The small molecule below binds the protein below.
Small molecule (SMILES): Cn1nnc(-c2cc(-c3ccsc3)cnc2N)n1

Binding-site contacts:
Ligand atom N17 contacts residue ILE376 of chain 2.A at 4.0 Å.
Ligand atom N15 contacts residue ILE376 of chain 2.A at 4.0 Å.
Ligand atom N17 contacts residue MET470 of chain 2.A at 3.9 Å.
Ligand atom C6 contacts residue GLN385 of chain 2.A at 3.6 Å.
Ligand atom N15 contacts residue SER375 of chain 2.A at 3.9 Å.
Ligand atom C4 contacts residue THR361 of chain 2.A at 4.0 Å.
Ligand atom C5 contacts residue GLN385 of chain 2.A at 3.7 Å.
Ligand atom C11 contacts residue ASN379 of chain 2.A at 4.2 Å.
Ligand atom C3 contacts residue MET470 of chain 2.A at 4.1 Å (hydrophobic).
Ligand atom C5 contacts residue TRP337 of chain 2.A at 3.5 Å (hydrophobic).
Ligand atom C4 contacts residue LEU500 of chain 2.A at 3.5 Å (hydrophobic).
Ligand atom C10 contacts residue ILE376 of chain 2.A at 3.3 Å (hydrophobic).
Ligand atom C1 contacts residue ILE364 of chain 2.A at 4.1 Å (hydrophobic).
Ligand atom C2 contacts residue GLN385 of chain 2.A at 3.9 Å.
Ligand atom C2 contacts residue ILE364 of chain 2.A at 3.9 Å (hydrophobic).
Ligand atom N12 contacts residue TRP337 of chain 2.A at 4.0 Å.
Ligand atom C2 contacts residue MET340 of chain 2.A at 4.0 Å (hydrophobic).
Ligand atom C6 contacts residue MET340 of chain 2.A at 3.4 Å (hydrophobic).
Ligand atom N17 contacts residue DMS1 of chain 2.F at 3.6 Å.
Ligand atom N13 contacts residue ILE376 of chain 2.A at 3.7 Å.
Ligand atom C3 contacts residue MET340 of chain 2.A at 3.6 Å (hydrophobic).
Ligand atom S18 contacts residue TRP337 of chain 2.A at 3.8 Å.
Ligand atom C8 contacts residue ILE376 of chain 2.A at 3.6 Å (hydrophobic).
Ligand atom N16 contacts residue ILE376 of chain 2.A at 3.8 Å.
Ligand atom N14 contacts residue ILE376 of chain 2.A at 3.5 Å.
Ligand atom C1 contacts residue GLN385 of chain 2.A at 4.1 Å.
Ligand atom C1 contacts residue PHE382 of chain 2.A at 4.1 Å (hydrophobic).
Ligand atom C3 contacts residue TRP337 of chain 2.A at 3.5 Å (hydrophobic).
Ligand atom N14 contacts residue PHE382 of chain 2.A at 3.9 Å.
Ligand atom C1 contacts residue MET340 of chain 2.A at 3.4 Å (hydrophobic).
Ligand atom C7 contacts residue GLN385 of chain 2.A at 4.0 Å.
Ligand atom C9 contacts residue MET470 of chain 2.A at 3.9 Å (hydrophobic).
Ligand atom C1 contacts residue LEU500 of chain 2.A at 3.9 Å (hydrophobic).
Ligand atom C9 contacts residue ILE376 of chain 2.A at 4.0 Å (hydrophobic).
Ligand atom C7 contacts residue MET340 of chain 2.A at 3.4 Å (hydrophobic).
Ligand atom C11 contacts residue PHE382 of chain 2.A at 3.6 Å (hydrophobic).
Ligand atom S18 contacts residue ASP336 of chain 2.A at 3.7 Å.
Ligand atom C5 contacts residue MET340 of chain 2.A at 4.1 Å (hydrophobic).
Ligand atom N12 contacts residue MET470 of chain 2.A at 3.5 Å (h-bond).
Ligand atom C11 contacts residue SER375 of chain 2.A at 3.7 Å.

Sequence of chain 2.A:
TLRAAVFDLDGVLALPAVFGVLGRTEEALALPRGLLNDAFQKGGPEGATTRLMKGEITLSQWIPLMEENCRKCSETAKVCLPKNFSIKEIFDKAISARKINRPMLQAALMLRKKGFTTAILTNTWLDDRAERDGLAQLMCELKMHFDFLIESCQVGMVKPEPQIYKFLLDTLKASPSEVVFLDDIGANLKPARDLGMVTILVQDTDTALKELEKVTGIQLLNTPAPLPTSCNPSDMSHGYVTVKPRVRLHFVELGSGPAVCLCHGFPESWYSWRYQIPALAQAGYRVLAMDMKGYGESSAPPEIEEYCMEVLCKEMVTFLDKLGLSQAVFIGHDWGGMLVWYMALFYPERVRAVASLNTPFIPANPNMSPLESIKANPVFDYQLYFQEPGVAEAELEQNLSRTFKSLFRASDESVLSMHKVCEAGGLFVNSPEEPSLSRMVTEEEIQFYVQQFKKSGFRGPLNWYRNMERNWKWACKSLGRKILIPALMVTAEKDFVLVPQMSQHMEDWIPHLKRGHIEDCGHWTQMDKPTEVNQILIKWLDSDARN